Sequence of chain 1.A:
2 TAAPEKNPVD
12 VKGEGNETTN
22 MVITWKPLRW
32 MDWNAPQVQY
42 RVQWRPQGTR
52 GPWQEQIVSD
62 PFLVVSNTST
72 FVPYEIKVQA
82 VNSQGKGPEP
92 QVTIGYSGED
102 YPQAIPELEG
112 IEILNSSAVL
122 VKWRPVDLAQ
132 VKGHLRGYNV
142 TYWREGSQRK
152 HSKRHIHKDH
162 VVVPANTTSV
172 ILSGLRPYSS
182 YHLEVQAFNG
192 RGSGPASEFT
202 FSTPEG

This protein binds this small molecule.
Small molecule (SMILES): CC(=O)N[C@@H]1[C@@H](O)[C@H](O)[C@@H](CO)O[C@H]1O

Binding-site contacts:
Ligand atom C5 contacts residue VAL65 of chain 1.A at 4.4 Å (hydrophobic).
Ligand atom C7 contacts residue ASN17 of chain 1.A at 3.1 Å.
Ligand atom O5 contacts residue VAL23 of chain 1.A at 3.9 Å.
Ligand atom O6 contacts residue VAL65 of chain 1.A at 3.5 Å.
Ligand atom O7 contacts residue ASN17 of chain 1.A at 3.1 Å (h-bond).
Ligand atom C8 contacts residue GLU18 of chain 1.A at 3.4 Å.
Ligand atom O6 contacts residue VAL23 of chain 1.A at 3.5 Å.
Ligand atom C6 contacts residue VAL23 of chain 1.A at 4.5 Å (hydrophobic).
Ligand atom C6 contacts residue VAL65 of chain 1.A at 4.3 Å (hydrophobic).
Ligand atom C3 contacts residue ASN17 of chain 1.A at 3.8 Å.
Ligand atom O5 contacts residue ASN17 of chain 1.A at 2.4 Å (h-bond).
Ligand atom C4 contacts residue ASN17 of chain 1.A at 4.3 Å.
Ligand atom C2 contacts residue ASN17 of chain 1.A at 2.4 Å.
Ligand atom C8 contacts residue ASN17 of chain 1.A at 4.3 Å.
Ligand atom C1 contacts residue ASN17 of chain 1.A at 1.5 Å.
Ligand atom C5 contacts residue VAL23 of chain 1.A at 4.4 Å (hydrophobic).
Ligand atom C7 contacts residue GLU18 of chain 1.A at 4.4 Å.
Ligand atom N2 contacts residue ASN17 of chain 1.A at 2.8 Å (h-bond).
Ligand atom C5 contacts residue ASN17 of chain 1.A at 3.7 Å.
Ligand atom O6 contacts residue PHE63 of chain 1.A at 4.3 Å.